Sequence of chain 1.C:
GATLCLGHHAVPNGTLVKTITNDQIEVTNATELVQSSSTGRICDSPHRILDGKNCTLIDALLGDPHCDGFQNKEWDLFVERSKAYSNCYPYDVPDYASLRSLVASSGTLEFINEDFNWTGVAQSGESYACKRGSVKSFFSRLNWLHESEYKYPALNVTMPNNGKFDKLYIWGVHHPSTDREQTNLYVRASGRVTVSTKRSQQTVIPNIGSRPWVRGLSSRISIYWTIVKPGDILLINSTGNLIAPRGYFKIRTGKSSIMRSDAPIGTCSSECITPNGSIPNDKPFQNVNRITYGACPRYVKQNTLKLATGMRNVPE

Sequence of chain 2.C:
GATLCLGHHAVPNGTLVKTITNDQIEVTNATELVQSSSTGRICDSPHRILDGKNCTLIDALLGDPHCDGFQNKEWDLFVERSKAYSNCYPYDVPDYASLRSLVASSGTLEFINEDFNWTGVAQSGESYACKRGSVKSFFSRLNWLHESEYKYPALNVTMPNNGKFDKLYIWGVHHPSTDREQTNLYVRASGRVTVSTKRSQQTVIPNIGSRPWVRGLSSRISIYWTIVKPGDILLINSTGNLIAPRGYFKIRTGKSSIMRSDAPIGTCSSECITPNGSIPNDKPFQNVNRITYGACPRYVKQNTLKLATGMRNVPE

Binding-site contacts:
Ligand atom O7 contacts residue ASN159 of chain 1.C at 4.0 Å.
Ligand atom O3 contacts residue SER213 of chain 2.C at 4.3 Å.
Ligand atom C8 contacts residue PRO215 of chain 2.C at 4.4 Å (hydrophobic).
Ligand atom N2 contacts residue ASN159 of chain 1.C at 2.8 Å (h-bond).
Ligand atom O7 contacts residue ARG214 of chain 2.C at 4.2 Å.
Ligand atom C8 contacts residue ILE236 of chain 1.C at 4.4 Å (hydrophobic).
Ligand atom C2 contacts residue ASN159 of chain 1.C at 2.4 Å.
Ligand atom C7 contacts residue TRP216 of chain 2.C at 3.9 Å (hydrophobic).
Ligand atom O5 contacts residue TRP216 of chain 2.C at 4.5 Å.
Ligand atom C1 contacts residue ASN159 of chain 1.C at 1.4 Å.
Ligand atom O5 contacts residue ASN159 of chain 1.C at 2.4 Å (h-bond).
Ligand atom C5 contacts residue TRP216 of chain 2.C at 3.8 Å (hydrophobic).
Ligand atom C5 contacts residue THR161 of chain 1.C at 4.4 Å.
Ligand atom C4 contacts residue ASN159 of chain 1.C at 4.2 Å.
Ligand atom C3 contacts residue ASN159 of chain 1.C at 3.8 Å.
Ligand atom C2 contacts residue SER213 of chain 2.C at 3.8 Å.
Ligand atom C1 contacts residue SER213 of chain 2.C at 4.3 Å.
Ligand atom C6 contacts residue THR161 of chain 1.C at 4.3 Å.
Ligand atom C7 contacts residue PRO215 of chain 2.C at 4.3 Å (hydrophobic).
Ligand atom O7 contacts residue TRP216 of chain 2.C at 2.9 Å (h-bond).
Ligand atom C1 contacts residue LEU238 of chain 1.C at 4.4 Å (hydrophobic).
Ligand atom C7 contacts residue ASN159 of chain 1.C at 3.6 Å.
Ligand atom N2 contacts residue SER213 of chain 2.C at 2.9 Å (h-bond).
Ligand atom C2 contacts residue TRP216 of chain 2.C at 4.3 Å (hydrophobic).
Ligand atom O3 contacts residue TRP216 of chain 2.C at 4.0 Å.
Ligand atom C8 contacts residue THR161 of chain 1.C at 4.5 Å.
Ligand atom C7 contacts residue SER213 of chain 2.C at 3.6 Å.
Ligand atom C6 contacts residue TRP216 of chain 2.C at 3.6 Å (hydrophobic).
Ligand atom O5 contacts residue THR161 of chain 1.C at 4.5 Å.
Ligand atom C3 contacts residue SER213 of chain 2.C at 3.9 Å.
Ligand atom C5 contacts residue LEU238 of chain 1.C at 4.3 Å (hydrophobic).
Ligand atom O6 contacts residue THR161 of chain 1.C at 3.3 Å.
Ligand atom C5 contacts residue ASN159 of chain 1.C at 3.7 Å.
Ligand atom O6 contacts residue TRP216 of chain 2.C at 4.5 Å.
Ligand atom O7 contacts residue PRO215 of chain 2.C at 3.3 Å.
Ligand atom O4 contacts residue TRP216 of chain 2.C at 4.5 Å.
Ligand atom C8 contacts residue SER213 of chain 2.C at 3.4 Å.

This protein binds this small molecule.
Small molecule (SMILES): CC(=O)N[C@H]1[C@H](O[C@H]2[C@H](O)[C@@H](NC(C)=O)CO[C@@H]2CO)O[C@H](CO)[C@@H](O[C@@H]2O[C@H](CO[C@H]3O[C@H](CO)[C@@H](O)[C@H](O)[C@@H]3O)[C@@H](O)[C@H](O[C@H]3O[C@H](CO)[C@@H](O)[C@H](O)[C@@H]3O)[C@@H]2O)[C@@H]1O